Sequence of chain 3.A:
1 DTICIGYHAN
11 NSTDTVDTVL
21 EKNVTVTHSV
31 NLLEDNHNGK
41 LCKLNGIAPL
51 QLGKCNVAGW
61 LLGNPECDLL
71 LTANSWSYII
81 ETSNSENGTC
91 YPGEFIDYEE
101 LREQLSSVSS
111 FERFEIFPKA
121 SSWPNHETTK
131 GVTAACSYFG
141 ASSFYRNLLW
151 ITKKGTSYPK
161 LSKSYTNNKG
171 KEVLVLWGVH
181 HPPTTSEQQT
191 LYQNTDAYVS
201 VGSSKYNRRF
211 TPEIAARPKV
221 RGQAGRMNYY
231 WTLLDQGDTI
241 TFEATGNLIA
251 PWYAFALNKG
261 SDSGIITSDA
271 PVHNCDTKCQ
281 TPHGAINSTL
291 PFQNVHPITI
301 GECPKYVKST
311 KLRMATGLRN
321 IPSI

The small molecule below binds the protein below.
Small molecule (SMILES): CC(=O)N[C@@H]1[C@@H](O)[C@H](O)[C@@H](CO)O[C@H]1O

Binding-site contacts:
Ligand atom C8 contacts residue ASN11 of chain 3.A at 3.3 Å.
Ligand atom C5 contacts residue ASN11 of chain 3.A at 3.7 Å.
Ligand atom C4 contacts residue ASN11 of chain 3.A at 4.3 Å.
Ligand atom O7 contacts residue ASN11 of chain 3.A at 3.1 Å (h-bond).
Ligand atom N2 contacts residue ASN11 of chain 3.A at 2.9 Å (h-bond).
Ligand atom C2 contacts residue ASN11 of chain 3.A at 2.5 Å.
Ligand atom C3 contacts residue ASN11 of chain 3.A at 3.8 Å.
Ligand atom C7 contacts residue ASN11 of chain 3.A at 2.8 Å.
Ligand atom O5 contacts residue ASN11 of chain 3.A at 2.4 Å (h-bond).
Ligand atom C1 contacts residue ASN11 of chain 3.A at 1.5 Å.